The small molecule below binds the protein below.
Small molecule (SMILES): OC[C@H]1O[C@@H](O[C@@H]2[C@H](O)[C@@H](O)[C@H](O[C@@H]3[C@H](O)[C@@H](O)[C@H](O)O[C@@H]3CO)O[C@@H]2CO)[C@H](O)[C@@H](O)[C@H]1O

Sequence of chain 1.B:
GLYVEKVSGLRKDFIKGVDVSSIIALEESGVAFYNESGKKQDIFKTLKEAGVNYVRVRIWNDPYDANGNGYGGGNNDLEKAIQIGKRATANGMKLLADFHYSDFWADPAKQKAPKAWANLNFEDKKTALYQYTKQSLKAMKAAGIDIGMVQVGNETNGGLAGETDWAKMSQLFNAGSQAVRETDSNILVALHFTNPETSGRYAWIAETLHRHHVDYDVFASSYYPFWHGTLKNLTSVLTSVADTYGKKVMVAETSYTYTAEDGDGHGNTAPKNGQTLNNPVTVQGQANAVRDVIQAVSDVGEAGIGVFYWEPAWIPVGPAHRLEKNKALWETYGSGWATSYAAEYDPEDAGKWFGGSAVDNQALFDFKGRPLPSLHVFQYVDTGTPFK

Binding-site contacts:
Ligand atom O2 contacts residue ASP117 of chain 1.B at 2.9 Å (salt-bridge).
Ligand atom O6 contacts residue ALA368 of chain 1.B at 4.1 Å.
Ligand atom O5 contacts residue GAL2 of chain 1.F at 3.9 Å.
Ligand atom O6 contacts residue GLY277 of chain 1.B at 2.8 Å (h-bond).
Ligand atom O6 contacts residue HIS276 of chain 1.B at 2.9 Å.
Ligand atom C4 contacts residue TRP347 of chain 1.B at 3.7 Å (hydrophobic).
Ligand atom O3 contacts residue ASP117 of chain 1.B at 3.7 Å.
Ligand atom O6 contacts residue TRP347 of chain 1.B at 3.6 Å (h-bond).
Ligand atom O2 contacts residue LYS120 of chain 1.B at 3.9 Å.
Ligand atom C2 contacts residue ASP359 of chain 1.B at 3.4 Å.
Ligand atom O3 contacts residue LYS120 of chain 1.B at 2.9 Å (salt-bridge).
Ligand atom C1 contacts residue GAL2 of chain 1.F at 3.7 Å.
Ligand atom C2 contacts residue GAL2 of chain 1.F at 3.3 Å.
Ligand atom C6 contacts residue TRP347 of chain 1.B at 3.7 Å (hydrophobic).
Ligand atom O4 contacts residue GAL2 of chain 1.F at 3.7 Å.
Ligand atom C6 contacts residue GLY277 of chain 1.B at 3.5 Å.
Ligand atom O3 contacts residue TRP347 of chain 1.B at 3.9 Å.
Ligand atom O2 contacts residue ASP359 of chain 1.B at 2.5 Å (salt-bridge).
Ligand atom O1 contacts residue GAL2 of chain 1.F at 3.4 Å (h-bond).
Ligand atom C4 contacts residue LYS282 of chain 1.B at 3.3 Å.
Ligand atom C1 contacts residue TRP347 of chain 1.B at 3.9 Å (hydrophobic).
Ligand atom C3 contacts residue ASP359 of chain 1.B at 3.2 Å.
Ligand atom O6 contacts residue VAL369 of chain 1.B at 3.9 Å.
Ligand atom O6 contacts residue TRP320 of chain 1.B at 3.7 Å.
Ligand atom C4 contacts residue TRP363 of chain 1.B at 4.0 Å (hydrophobic).
Ligand atom C5 contacts residue TRP347 of chain 1.B at 3.5 Å (hydrophobic).
Ligand atom O3 contacts residue TRP115 of chain 1.B at 3.8 Å.
Ligand atom C3 contacts residue TRP115 of chain 1.B at 3.6 Å (hydrophobic).
Ligand atom C2 contacts residue ASP117 of chain 1.B at 3.8 Å.
Ligand atom O5 contacts residue TRP347 of chain 1.B at 4.0 Å.
Ligand atom C6 contacts residue HIS276 of chain 1.B at 3.7 Å.
Ligand atom O4 contacts residue LYS282 of chain 1.B at 2.4 Å (salt-bridge).
Ligand atom C6 contacts residue ALA368 of chain 1.B at 3.9 Å (hydrophobic).
Ligand atom O3 contacts residue LYS282 of chain 1.B at 3.6 Å (salt-bridge).
Ligand atom O5 contacts residue TRP320 of chain 1.B at 4.0 Å.
Ligand atom C3 contacts residue LYS282 of chain 1.B at 4.0 Å.
Ligand atom O3 contacts residue ASP359 of chain 1.B at 2.5 Å (salt-bridge).
Ligand atom O6 contacts residue TRP363 of chain 1.B at 3.6 Å.
Ligand atom O3 contacts residue TRP363 of chain 1.B at 3.5 Å.
Ligand atom O2 contacts residue GAL2 of chain 1.F at 3.9 Å.